Sequence of chain 1.A:
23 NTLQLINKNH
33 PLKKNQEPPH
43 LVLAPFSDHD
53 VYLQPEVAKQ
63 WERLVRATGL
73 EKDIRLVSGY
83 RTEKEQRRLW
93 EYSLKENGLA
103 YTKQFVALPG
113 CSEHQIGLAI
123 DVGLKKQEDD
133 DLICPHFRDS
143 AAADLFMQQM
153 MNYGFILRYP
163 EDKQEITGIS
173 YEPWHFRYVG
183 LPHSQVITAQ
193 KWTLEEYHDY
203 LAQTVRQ

The protein below binds the small molecule below.
Small molecule (SMILES): C[C@@H](N)C(=O)O

Binding-site contacts:
Ligand atom O contacts residue SER114 of chain 1.A at 2.6 Å (h-bond).
Ligand atom C contacts residue GLN88 of chain 1.A at 4.2 Å.
Ligand atom OXT contacts residue HIS116 of chain 1.A at 4.3 Å.
Ligand atom CB contacts residue ILE171 of chain 1.A at 4.3 Å (hydrophobic).
Ligand atom CA contacts residue PHE107 of chain 1.A at 4.0 Å (hydrophobic).
Ligand atom OXT contacts residue VAL108 of chain 1.A at 3.9 Å.
Ligand atom C contacts residue ALA109 of chain 1.A at 3.6 Å (hydrophobic).
Ligand atom N contacts residue ZN1 of chain 1.C at 2.8 Å.
Ligand atom CB contacts residue PHE107 of chain 1.A at 3.4 Å (hydrophobic).
Ligand atom OXT contacts residue ALA109 of chain 1.A at 3.1 Å (h-bond).
Ligand atom O contacts residue ZN1 of chain 1.C at 4.4 Å.
Ligand atom OXT contacts residue GLN88 of chain 1.A at 3.3 Å (h-bond).
Ligand atom CA contacts residue HIS177 of chain 1.A at 3.9 Å.
Ligand atom N contacts residue PHE107 of chain 1.A at 3.5 Å (h-bond).
Ligand atom C contacts residue HIS116 of chain 1.A at 3.8 Å.
Ligand atom O contacts residue HIS116 of chain 1.A at 3.3 Å.
Ligand atom O contacts residue GLU115 of chain 1.A at 4.3 Å.
Ligand atom C contacts residue ARG83 of chain 1.A at 4.4 Å.
Ligand atom OXT contacts residue ARG83 of chain 1.A at 3.9 Å.
Ligand atom OXT contacts residue SER114 of chain 1.A at 3.9 Å.
Ligand atom O contacts residue ARG83 of chain 1.A at 4.4 Å.
Ligand atom N contacts residue HIS116 of chain 1.A at 4.3 Å.
Ligand atom CB contacts residue GLU174 of chain 1.A at 3.5 Å.
Ligand atom O contacts residue ALA109 of chain 1.A at 3.5 Å.
Ligand atom CA contacts residue ZN1 of chain 1.C at 3.5 Å.
Ligand atom CB contacts residue ALA109 of chain 1.A at 3.5 Å (hydrophobic).
Ligand atom CA contacts residue HIS116 of chain 1.A at 4.4 Å.
Ligand atom O contacts residue GLN88 of chain 1.A at 4.2 Å.
Ligand atom N contacts residue GLU174 of chain 1.A at 3.1 Å (salt-bridge).
Ligand atom C contacts residue ZN1 of chain 1.C at 4.1 Å.
Ligand atom C contacts residue SER114 of chain 1.A at 3.6 Å.
Ligand atom CA contacts residue TYR161 of chain 1.A at 4.0 Å (hydrophobic).
Ligand atom OXT contacts residue PHE107 of chain 1.A at 4.3 Å.
Ligand atom O contacts residue HIS177 of chain 1.A at 4.4 Å.
Ligand atom CB contacts residue TYR161 of chain 1.A at 3.8 Å (hydrophobic).
Ligand atom CA contacts residue ALA109 of chain 1.A at 4.2 Å (hydrophobic).
Ligand atom CB contacts residue VAL108 of chain 1.A at 4.2 Å (hydrophobic).
Ligand atom N contacts residue HIS177 of chain 1.A at 3.7 Å.
Ligand atom CA contacts residue GLU174 of chain 1.A at 3.8 Å.